Binding-site contacts:
Ligand atom CG1 contacts residue LEU57 of chain 3.B at 3.5 Å (hydrophobic).
Ligand atom OAN contacts residue ALA35 of chain 3.A at 3.5 Å (h-bond).
Ligand atom CBM contacts residue LEU57 of chain 3.B at 3.2 Å (hydrophobic).
Ligand atom CBA contacts residue ASP32 of chain 3.A at 3.4 Å.
Ligand atom CAQ contacts residue ARG10 of chain 3.A at 3.5 Å.
Ligand atom CAV contacts residue ALA59 of chain 3.B at 3.7 Å (hydrophobic).
Ligand atom CAA contacts residue VAL56 of chain 3.A at 3.5 Å (hydrophobic).
Ligand atom OA4 contacts residue LEU57 of chain 3.B at 3.7 Å.
Ligand atom NAJ contacts residue ASP36 of chain 3.B at 3.5 Å (salt-bridge).
Ligand atom CAI contacts residue LEU30 of chain 3.B at 3.6 Å (hydrophobic).
Ligand atom CAU contacts residue ARG10 of chain 3.A at 3.7 Å.
Ligand atom CBN contacts residue ASP32 of chain 3.A at 3.6 Å.
Ligand atom CAR contacts residue ALA59 of chain 3.B at 3.2 Å (hydrophobic).
Ligand atom CAY contacts residue ARG10 of chain 3.A at 3.7 Å.
Ligand atom CBN contacts residue ASP32 of chain 3.B at 3.0 Å.
Ligand atom OAO contacts residue GLY34 of chain 3.B at 3.2 Å.
Ligand atom OAO contacts residue ASP32 of chain 3.B at 2.8 Å (salt-bridge).
Ligand atom OAO contacts residue ASP32 of chain 3.A at 2.7 Å (salt-bridge).
Ligand atom CAT contacts residue ARG10 of chain 3.A at 3.4 Å.
Ligand atom CBI contacts residue ASP32 of chain 3.A at 3.6 Å.
Ligand atom CBQ contacts residue GLY34 of chain 3.A at 3.5 Å.
Ligand atom CAX contacts residue ARG10 of chain 3.A at 3.6 Å.
Ligand atom NBC contacts residue GLY34 of chain 3.B at 3.0 Å (h-bond).
Ligand atom CG1 contacts residue VAL56 of chain 3.B at 3.4 Å (hydrophobic).
Ligand atom O contacts residue GLY58 of chain 3.B at 3.5 Å.
Ligand atom OAK contacts residue ASP36 of chain 3.B at 3.1 Å (salt-bridge).
Ligand atom OAN contacts residue ASP32 of chain 3.A at 2.9 Å (salt-bridge).
Ligand atom CAR contacts residue GLY58 of chain 3.B at 3.4 Å.
Ligand atom CAQ contacts residue TRP98 of chain 3.A at 3.4 Å (hydrophobic).
Ligand atom CAH contacts residue LEU57 of chain 3.A at 3.3 Å (hydrophobic).
Ligand atom CAI contacts residue GLY34 of chain 3.A at 3.7 Å.
Ligand atom OA1 contacts residue LEU57 of chain 3.B at 2.6 Å (h-bond).
Ligand atom CBK contacts residue ARG10 of chain 3.A at 3.7 Å.
Ligand atom CBI contacts residue ASP32 of chain 3.B at 3.4 Å.
Ligand atom OAN contacts residue GLY34 of chain 3.A at 3.4 Å.
Ligand atom OA1 contacts residue VAL56 of chain 3.B at 3.5 Å.
Ligand atom CAX contacts residue ASP36 of chain 3.B at 3.7 Å.
Ligand atom CBF contacts residue LEU57 of chain 3.B at 3.6 Å (hydrophobic).
Ligand atom N contacts residue LEU57 of chain 3.B at 2.9 Å (h-bond).
Ligand atom CAC contacts residue MET37 of chain 3.A at 3.5 Å (hydrophobic).

Sequence of chain 3.A:
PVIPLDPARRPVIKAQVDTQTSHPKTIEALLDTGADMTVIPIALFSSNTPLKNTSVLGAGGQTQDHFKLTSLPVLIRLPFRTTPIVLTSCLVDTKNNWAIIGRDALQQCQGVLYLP

This small molecule binds to this protein.
Small molecule (SMILES): C[C@@H](NC(=O)[C@H]1N(C(=O)[C@@H](O)[C@H](Cc2ccccc2)NC(=O)[C@@H](NC(=O)[C@@H](NC(=O)CN2CCOCC2)c2ccccc2)C(C)(C)C)CSC1(C)C)C(C)(C)C

Sequence of chain 3.B:
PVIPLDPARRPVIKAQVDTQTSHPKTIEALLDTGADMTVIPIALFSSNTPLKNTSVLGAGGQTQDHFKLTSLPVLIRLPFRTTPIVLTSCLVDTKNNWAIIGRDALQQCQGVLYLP